Binding-site contacts:
Ligand atom C8 contacts residue ASN311 of chain 1.D at 4.3 Å.
Ligand atom C5 contacts residue ARG455 of chain 1.D at 4.2 Å.
Ligand atom C7 contacts residue ASN311 of chain 1.D at 3.1 Å.
Ligand atom C8 contacts residue ASN347 of chain 1.D at 3.2 Å.
Ligand atom C8 contacts residue SER349 of chain 1.D at 3.3 Å.
Ligand atom O7 contacts residue ASN424 of chain 1.D at 3.6 Å (h-bond).
Ligand atom C3 contacts residue GLU309 of chain 1.D at 3.8 Å.
Ligand atom N2 contacts residue ASN311 of chain 1.D at 2.8 Å (h-bond).
Ligand atom C7 contacts residue ASN347 of chain 1.D at 3.9 Å.
Ligand atom C5 contacts residue ASN311 of chain 1.D at 3.6 Å.
Ligand atom O7 contacts residue ASN311 of chain 1.D at 2.9 Å (h-bond).
Ligand atom C8 contacts residue GLU309 of chain 1.D at 4.0 Å.
Ligand atom C4 contacts residue ASN311 of chain 1.D at 4.1 Å.
Ligand atom C1 contacts residue ARG455 of chain 1.D at 4.2 Å.
Ligand atom C1 contacts residue ASN311 of chain 1.D at 1.4 Å.
Ligand atom C7 contacts residue ASN424 of chain 1.D at 3.8 Å.
Ligand atom O7 contacts residue NAG1 of chain 1.CA at 4.4 Å.
Ligand atom O7 contacts residue NAG1 of chain 1.GA at 3.6 Å.
Ligand atom O5 contacts residue ARG455 of chain 1.D at 3.2 Å (salt-bridge).
Ligand atom C3 contacts residue ASN311 of chain 1.D at 3.6 Å.
Ligand atom C2 contacts residue ASN311 of chain 1.D at 2.3 Å.
Ligand atom C8 contacts residue ASN424 of chain 1.D at 3.3 Å.
Ligand atom C8 contacts residue ILE348 of chain 1.D at 3.7 Å (hydrophobic).
Ligand atom O7 contacts residue ASN347 of chain 1.D at 4.0 Å.
Ligand atom C6 contacts residue ARG455 of chain 1.D at 4.1 Å.
Ligand atom O5 contacts residue ASN311 of chain 1.D at 2.4 Å (h-bond).
Ligand atom O4 contacts residue GLU309 of chain 1.D at 4.3 Å.
Ligand atom O3 contacts residue GLU309 of chain 1.D at 4.2 Å.

Sequence of chain 1.D:
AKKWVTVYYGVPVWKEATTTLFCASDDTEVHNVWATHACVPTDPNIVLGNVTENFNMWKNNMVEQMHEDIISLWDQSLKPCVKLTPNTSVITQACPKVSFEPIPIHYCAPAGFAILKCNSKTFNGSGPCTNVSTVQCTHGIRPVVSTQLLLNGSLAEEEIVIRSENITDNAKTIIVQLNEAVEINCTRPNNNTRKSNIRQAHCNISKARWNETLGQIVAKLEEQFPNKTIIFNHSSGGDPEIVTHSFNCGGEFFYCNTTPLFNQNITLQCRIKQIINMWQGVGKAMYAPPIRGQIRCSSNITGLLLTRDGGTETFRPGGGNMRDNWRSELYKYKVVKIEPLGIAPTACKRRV

The protein below binds the small molecule below.
Small molecule (SMILES): CC(=O)N[C@@H]1[C@@H](O)[C@H](O)[C@@H](CO)O[C@H]1O